Sequence of chain 1.B:
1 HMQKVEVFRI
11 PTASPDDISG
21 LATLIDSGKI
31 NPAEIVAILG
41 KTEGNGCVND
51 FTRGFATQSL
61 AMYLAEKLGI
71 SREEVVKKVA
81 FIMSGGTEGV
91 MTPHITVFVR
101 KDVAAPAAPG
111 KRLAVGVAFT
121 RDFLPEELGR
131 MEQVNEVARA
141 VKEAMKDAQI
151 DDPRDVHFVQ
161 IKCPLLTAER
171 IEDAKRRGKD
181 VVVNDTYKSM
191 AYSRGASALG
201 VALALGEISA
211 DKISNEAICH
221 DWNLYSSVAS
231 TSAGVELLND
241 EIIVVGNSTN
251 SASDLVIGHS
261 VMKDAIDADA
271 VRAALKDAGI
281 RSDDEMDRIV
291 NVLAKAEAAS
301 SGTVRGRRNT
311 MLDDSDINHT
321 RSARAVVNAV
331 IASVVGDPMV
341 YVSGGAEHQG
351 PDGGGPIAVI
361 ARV

Binding-site contacts:
Ligand atom C2 contacts residue TRP222 of chain 1.B at 3.1 Å (hydrophobic).
Ligand atom C1 contacts residue PDO1 of chain 1.Y at 3.5 Å.
Ligand atom C2 contacts residue ASP352 of chain 1.B at 3.9 Å.
Ligand atom O3 contacts residue GLU297 of chain 1.B at 2.9 Å (salt-bridge).
Ligand atom C3 contacts residue ALA298 of chain 1.B at 4.5 Å (hydrophobic).
Ligand atom O3 contacts residue ALA346 of chain 1.B at 3.8 Å.
Ligand atom C1 contacts residue TRP222 of chain 1.B at 4.3 Å (hydrophobic).
Ligand atom O1 contacts residue SER300 of chain 1.B at 4.0 Å.
Ligand atom C2 contacts residue SER300 of chain 1.B at 4.4 Å.
Ligand atom C2 contacts residue PDO1 of chain 1.Y at 4.0 Å.
Ligand atom O3 contacts residue CA1 of chain 1.R at 4.2 Å.
Ligand atom C1 contacts residue SER300 of chain 1.B at 4.1 Å.
Ligand atom C3 contacts residue GLU297 of chain 1.B at 3.0 Å.
Ligand atom C1 contacts residue ALA298 of chain 1.B at 3.7 Å (hydrophobic).
Ligand atom O3 contacts residue HIS348 of chain 1.B at 4.3 Å.
Ligand atom C1 contacts residue ASP352 of chain 1.B at 4.2 Å.
Ligand atom C2 contacts residue GLU297 of chain 1.B at 4.0 Å.
Ligand atom C3 contacts residue ASP352 of chain 1.B at 3.2 Å.
Ligand atom C1 contacts residue GLU297 of chain 1.B at 4.3 Å.
Ligand atom O1 contacts residue TRP222 of chain 1.B at 4.2 Å.
Ligand atom O3 contacts residue GLU347 of chain 1.B at 3.4 Å.
Ligand atom C3 contacts residue TRP222 of chain 1.B at 4.0 Å (hydrophobic).
Ligand atom O1 contacts residue PDO1 of chain 1.Y at 3.2 Å.
Ligand atom C3 contacts residue GLY353 of chain 1.B at 4.4 Å.
Ligand atom O3 contacts residue TRP222 of chain 1.B at 3.3 Å.
Ligand atom O3 contacts residue ASP352 of chain 1.B at 4.3 Å.

The small molecule below binds the protein below.
Small molecule (SMILES): OCCCO